Sequence of chain 1.F:
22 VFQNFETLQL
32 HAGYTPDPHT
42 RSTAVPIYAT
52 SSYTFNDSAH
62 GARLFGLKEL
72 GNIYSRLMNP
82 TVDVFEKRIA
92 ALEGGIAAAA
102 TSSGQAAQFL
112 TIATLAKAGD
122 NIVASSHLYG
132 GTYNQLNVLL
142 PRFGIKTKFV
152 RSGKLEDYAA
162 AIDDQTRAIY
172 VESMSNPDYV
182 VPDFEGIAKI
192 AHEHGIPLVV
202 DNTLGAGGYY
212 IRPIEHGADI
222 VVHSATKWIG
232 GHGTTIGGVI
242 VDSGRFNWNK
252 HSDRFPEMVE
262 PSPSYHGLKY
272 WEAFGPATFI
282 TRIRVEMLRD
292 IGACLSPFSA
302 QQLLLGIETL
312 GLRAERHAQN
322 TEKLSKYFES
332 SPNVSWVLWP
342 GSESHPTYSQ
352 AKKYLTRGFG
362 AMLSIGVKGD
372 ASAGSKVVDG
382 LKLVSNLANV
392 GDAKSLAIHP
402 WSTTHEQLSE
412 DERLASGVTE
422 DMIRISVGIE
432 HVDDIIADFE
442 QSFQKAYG

Sequence of chain 1.H:
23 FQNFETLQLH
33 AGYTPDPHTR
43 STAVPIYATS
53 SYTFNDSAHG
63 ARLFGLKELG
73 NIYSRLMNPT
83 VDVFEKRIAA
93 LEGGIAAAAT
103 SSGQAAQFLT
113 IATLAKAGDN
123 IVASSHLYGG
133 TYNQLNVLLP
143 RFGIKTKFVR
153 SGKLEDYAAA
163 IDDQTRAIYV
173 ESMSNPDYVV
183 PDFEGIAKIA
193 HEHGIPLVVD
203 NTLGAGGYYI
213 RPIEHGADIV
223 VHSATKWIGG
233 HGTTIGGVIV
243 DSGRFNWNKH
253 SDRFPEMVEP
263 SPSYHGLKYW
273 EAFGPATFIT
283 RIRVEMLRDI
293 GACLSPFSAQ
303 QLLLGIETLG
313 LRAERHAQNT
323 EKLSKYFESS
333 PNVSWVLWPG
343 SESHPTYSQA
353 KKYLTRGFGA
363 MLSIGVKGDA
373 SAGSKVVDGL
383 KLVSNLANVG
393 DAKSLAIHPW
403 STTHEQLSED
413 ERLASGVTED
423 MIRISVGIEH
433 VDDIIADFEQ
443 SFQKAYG

A protein and the small-molecule ligand that binds it are described below.
Small molecule (SMILES): C/C=C(/N=C/c1c(COP(=O)(O)O)cnc(C)c1O)C(=O)O

Binding-site contacts:
Ligand atom P contacts residue GLY105 of chain 1.F at 3.4 Å.
Ligand atom OP4 contacts residue GLN106 of chain 1.F at 3.5 Å (h-bond).
Ligand atom OP1 contacts residue ARG77 of chain 1.H at 2.8 Å (salt-bridge).
Ligand atom N contacts residue TYR130 of chain 1.F at 3.2 Å.
Ligand atom N contacts residue LYS228 of chain 1.F at 3.4 Å.
Ligand atom O1 contacts residue ARG425 of chain 1.F at 3.1 Å (salt-bridge).
Ligand atom CB contacts residue TYR130 of chain 1.F at 3.3 Å (hydrophobic).
Ligand atom C4 contacts residue TYR130 of chain 1.F at 3.5 Å (hydrophobic).
Ligand atom C2 contacts residue ASP202 of chain 1.F at 3.4 Å.
Ligand atom C2A contacts residue ASP202 of chain 1.F at 3.3 Å.
Ligand atom C4A contacts residue TYR130 of chain 1.F at 3.6 Å (hydrophobic).
Ligand atom CB contacts residue LYS228 of chain 1.F at 3.2 Å.
Ligand atom O2 contacts residue ARG425 of chain 1.F at 2.9 Å (salt-bridge).
Ligand atom OP3 contacts residue THR227 of chain 1.F at 2.8 Å (h-bond).
Ligand atom OP3 contacts residue GLY105 of chain 1.F at 2.9 Å (h-bond).
Ligand atom P contacts residue ARG77 of chain 1.H at 3.5 Å.
Ligand atom OP4 contacts residue SER225 of chain 1.F at 3.1 Å (h-bond).
Ligand atom O3 contacts residue ASN177 of chain 1.F at 3.6 Å.
Ligand atom OP4 contacts residue GLY105 of chain 1.F at 3.3 Å.
Ligand atom CA contacts residue LYS228 of chain 1.F at 2.9 Å.
Ligand atom O1 contacts residue ASN390 of chain 1.F at 3.2 Å (h-bond).
Ligand atom C5 contacts residue TYR130 of chain 1.F at 3.5 Å (hydrophobic).
Ligand atom OP2 contacts residue GLN106 of chain 1.F at 3.0 Å (h-bond).
Ligand atom OP2 contacts residue GLY105 of chain 1.F at 3.2 Å (h-bond).
Ligand atom CA contacts residue TYR130 of chain 1.F at 3.6 Å (hydrophobic).
Ligand atom OP1 contacts residue TYR75 of chain 1.H at 2.5 Å (h-bond).
Ligand atom OP3 contacts residue SER225 of chain 1.F at 2.7 Å (h-bond).
Ligand atom C4A contacts residue LYS228 of chain 1.F at 3.2 Å.
Ligand atom OP2 contacts residue SER104 of chain 1.F at 3.3 Å.
Ligand atom CG contacts residue TYR75 of chain 1.H at 3.6 Å (hydrophobic).
Ligand atom O2 contacts residue TYR130 of chain 1.F at 3.5 Å.
Ligand atom N1 contacts residue ASP202 of chain 1.F at 2.8 Å (salt-bridge).
Ligand atom C5A contacts residue TYR130 of chain 1.F at 3.6 Å (hydrophobic).
Ligand atom N1 contacts residue GLN109 of chain 1.F at 3.2 Å (h-bond).
Ligand atom OP2 contacts residue ARG77 of chain 1.H at 2.7 Å (salt-bridge).
Ligand atom P contacts residue SER225 of chain 1.F at 3.4 Å.
Ligand atom OP3 contacts residue GLY238 of chain 1.F at 3.6 Å.
Ligand atom O2 contacts residue ASN177 of chain 1.F at 3.1 Å (h-bond).
Ligand atom C6 contacts residue GLN109 of chain 1.F at 3.0 Å.
Ligand atom C5A contacts residue ARG77 of chain 1.H at 3.6 Å.